This small molecule binds to this protein.
Small molecule (SMILES): Cc1ccc(N(C)C(=O)c2ccc3c(c2)N(C2CC2)[C@H](C)C(=O)N3C)cc1

Sequence of chain 1.A:
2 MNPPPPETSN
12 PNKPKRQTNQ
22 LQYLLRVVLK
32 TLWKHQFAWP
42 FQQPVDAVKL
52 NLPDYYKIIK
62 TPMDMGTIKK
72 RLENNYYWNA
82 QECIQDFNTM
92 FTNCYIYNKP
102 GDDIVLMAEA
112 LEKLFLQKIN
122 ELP

Binding-site contacts:
Ligand atom C25 contacts residue VAL46 of chain 1.A at 3.9 Å (hydrophobic).
Ligand atom C22 contacts residue LEU53 of chain 1.A at 3.8 Å (hydrophobic).
Ligand atom C09 contacts residue ILE105 of chain 1.A at 3.8 Å (hydrophobic).
Ligand atom O01 contacts residue LEU51 of chain 1.A at 3.3 Å.
Ligand atom C22 contacts residue VAL46 of chain 1.A at 4.0 Å (hydrophobic).
Ligand atom C10 contacts residue PRO41 of chain 1.A at 4.1 Å (hydrophobic).
Ligand atom C10 contacts residue ILE105 of chain 1.A at 3.7 Å (hydrophobic).
Ligand atom C22 contacts residue TYR98 of chain 1.A at 3.8 Å (hydrophobic).
Ligand atom C23 contacts residue ASN99 of chain 1.A at 3.6 Å.
Ligand atom C25 contacts residue PHE42 of chain 1.A at 3.6 Å (hydrophobic).
Ligand atom N03 contacts residue LEU51 of chain 1.A at 3.5 Å.
Ligand atom C19 contacts residue ASN99 of chain 1.A at 3.5 Å.
Ligand atom C14 contacts residue VAL46 of chain 1.A at 4.0 Å (hydrophobic).
Ligand atom C21 contacts residue ASN99 of chain 1.A at 3.9 Å.
Ligand atom N17 contacts residue ILE105 of chain 1.A at 4.0 Å.
Ligand atom C22 contacts residue TYR56 of chain 1.A at 3.6 Å (hydrophobic).
Ligand atom N24 contacts residue VAL46 of chain 1.A at 3.8 Å.
Ligand atom C13 contacts residue PRO41 of chain 1.A at 3.5 Å (hydrophobic).
Ligand atom O26 contacts residue TYR56 of chain 1.A at 4.0 Å.
Ligand atom C10 contacts residue TRP40 of chain 1.A at 3.8 Å (hydrophobic).
Ligand atom C16 contacts residue ILE105 of chain 1.A at 4.0 Å (hydrophobic).
Ligand atom C14 contacts residue PRO41 of chain 1.A at 3.3 Å (hydrophobic).
Ligand atom O26 contacts residue ASN99 of chain 1.A at 2.9 Å (h-bond).
Ligand atom C11 contacts residue TRP40 of chain 1.A at 3.3 Å (hydrophobic).
Ligand atom N03 contacts residue TRP40 of chain 1.A at 4.0 Å.
Ligand atom C25 contacts residue ILE105 of chain 1.A at 4.0 Å (hydrophobic).
Ligand atom C21 contacts residue TYR98 of chain 1.A at 4.1 Å (hydrophobic).
Ligand atom C02 contacts residue LEU51 of chain 1.A at 3.4 Å (hydrophobic).
Ligand atom C04 contacts residue TRP40 of chain 1.A at 3.9 Å (hydrophobic).
Ligand atom O26 contacts residue CYS95 of chain 1.A at 4.1 Å.
Ligand atom C05 contacts residue TRP40 of chain 1.A at 4.0 Å (hydrophobic).
Ligand atom C12 contacts residue LEU51 of chain 1.A at 3.7 Å (hydrophobic).
Ligand atom C15 contacts residue VAL46 of chain 1.A at 4.0 Å (hydrophobic).
Ligand atom C09 contacts residue ASP104 of chain 1.A at 3.6 Å.
Ligand atom N24 contacts residue ILE105 of chain 1.A at 3.8 Å.
Ligand atom C04 contacts residue LEU51 of chain 1.A at 3.7 Å (hydrophobic).
Ligand atom C27 contacts residue LEU51 of chain 1.A at 3.5 Å (hydrophobic).
Ligand atom C23 contacts residue ILE105 of chain 1.A at 4.0 Å (hydrophobic).
Ligand atom C11 contacts residue PRO41 of chain 1.A at 4.0 Å (hydrophobic).
Ligand atom C15 contacts residue ILE105 of chain 1.A at 3.8 Å (hydrophobic).